Binding-site contacts:
Ligand atom N1 contacts residue DC8 of chain 1.B at 3.4 Å (h-bond).
Ligand atom O2 contacts residue ARG42 of chain 1.C at 3.0 Å (salt-bridge).
Ligand atom N3 contacts residue TRP24 of chain 1.C at 3.1 Å (h-bond).
Ligand atom N4 contacts residue DG1 of chain 1.B at 2.9 Å (h-bond).
Ligand atom O4 contacts residue DG3 of chain 1.B at 3.3 Å (h-bond).
Ligand atom N3 contacts residue VAL26 of chain 1.C at 3.1 Å.
Ligand atom N3 contacts residue DG3 of chain 1.B at 3.1 Å (h-bond).
Ligand atom N6 contacts residue DT2 of chain 1.B at 2.8 Å (h-bond).
Ligand atom O2 contacts residue DA4 of chain 1.B at 3.2 Å (h-bond).
Ligand atom C1' contacts residue ARG42 of chain 1.C at 3.2 Å.
Ligand atom N2 contacts residue SER31 of chain 1.C at 2.8 Å (h-bond).
Ligand atom O4 contacts residue DA4 of chain 1.B at 2.5 Å (h-bond).
Ligand atom O6 contacts residue DC6 of chain 1.B at 2.9 Å (h-bond).
Ligand atom O4' contacts residue TRP24 of chain 1.C at 3.1 Å.
Ligand atom C2 contacts residue DG3 of chain 1.B at 3.0 Å.
Ligand atom O4' contacts residue ARG42 of chain 1.C at 2.9 Å (salt-bridge).
Ligand atom O4' contacts residue TRP24 of chain 1.C at 3.3 Å (h-bond).
Ligand atom O2 contacts residue DG1 of chain 1.B at 3.1 Å (h-bond).
Ligand atom O4 contacts residue DA7 of chain 1.B at 2.9 Å (h-bond).
Ligand atom N4 contacts residue DG3 of chain 1.B at 3.0 Å (h-bond).
Ligand atom N1 contacts residue DT5 of chain 1.B at 3.1 Å (h-bond).
Ligand atom C4 contacts residue DA4 of chain 1.B at 3.3 Å.
Ligand atom N3 contacts residue DA7 of chain 1.B at 3.1 Å (h-bond).
Ligand atom O4 contacts residue DC6 of chain 1.B at 3.0 Å (h-bond).
Ligand atom O2 contacts residue VAL26 of chain 1.C at 3.4 Å.
Ligand atom N3 contacts residue DA4 of chain 1.B at 2.7 Å (h-bond).
Ligand atom N2 contacts residue DC6 of chain 1.B at 2.8 Å (h-bond).
Ligand atom N3 contacts residue DG1 of chain 1.B at 3.1 Å (h-bond).
Ligand atom N3 contacts residue DG3 of chain 1.B at 3.1 Å (h-bond).
Ligand atom O6 contacts residue DA7 of chain 1.B at 3.4 Å (h-bond).
Ligand atom C4' contacts residue ARG42 of chain 1.C at 3.3 Å.
Ligand atom C2 contacts residue DA4 of chain 1.B at 3.4 Å.
Ligand atom O2 contacts residue ARG42 of chain 1.C at 2.4 Å (salt-bridge).
Ligand atom N1 contacts residue DG3 of chain 1.B at 3.4 Å (h-bond).
Ligand atom OP1 contacts residue THR40 of chain 1.C at 3.4 Å (h-bond).
Ligand atom N1 contacts residue DT2 of chain 1.B at 3.0 Å (h-bond).
Ligand atom O2 contacts residue DG3 of chain 1.B at 3.3 Å (h-bond).
Ligand atom N2 contacts residue DC8 of chain 1.B at 3.0 Å (h-bond).
Ligand atom N1 contacts residue DC6 of chain 1.B at 2.9 Å (h-bond).
Ligand atom C2 contacts residue VAL26 of chain 1.C at 3.4 Å (hydrophobic).

This small molecule binds to this protein.
Small molecule (SMILES): Cc1cn([C@H]2C[C@H](O[P](=O)(O)OC[C@H]3O[C@@H](n4ccc(N)nc4=O)C[C@@H]3O[P](=O)(O)OC[C@H]3O[C@@H](n4cnc5c(N)ncnc54)C[C@@H]3O[P](=O)(O)OC[C@H]3O[C@@H](n4ccc(N)nc4=O)C[C@H]3O)[C@@H](CO[P](=O)(O)O[C@H]3C[C@H](n4cnc5c(N)ncnc54)O[C@@H]3CO[P](=O)(O)O[C@H]3C[C@H](n4cnc5c(=O)[nH]c(N)nc54)O[C@@H]3CO[P](=O)(O)O[C@H]3C[C@H](n4cc(C)c(=O)[nH]c4=O)O[C@@H]3CO[P](=O)(O)O[C@H]3C[C@H](n4cnc5c(=O)[nH]c(N)nc54)O[C@@H]3CO)O2)c(=O)[nH]c1=O

Sequence of chain 1.C:
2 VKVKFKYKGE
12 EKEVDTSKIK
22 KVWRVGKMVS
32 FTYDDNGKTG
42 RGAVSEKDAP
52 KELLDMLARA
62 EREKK